Binding-site contacts:
Ligand atom C3' contacts residue FLC1 of chain 1.C at 3.4 Å.
Ligand atom O4 contacts residue SER123 of chain 1.A at 4.2 Å.
Ligand atom C4 contacts residue PHE120 of chain 1.A at 3.9 Å (hydrophobic).
Ligand atom C3' contacts residue PHE120 of chain 1.A at 4.0 Å (hydrophobic).
Ligand atom C2 contacts residue PHE120 of chain 1.A at 3.8 Å (hydrophobic).
Ligand atom C4 contacts residue THR45 of chain 1.A at 3.6 Å.
Ligand atom NAT contacts residue FLC1 of chain 1.C at 4.2 Å.
Ligand atom C1' contacts residue VAL43 of chain 1.A at 3.5 Å (hydrophobic).
Ligand atom N1 contacts residue VAL43 of chain 1.A at 4.0 Å.
Ligand atom C4' contacts residue FLC1 of chain 1.C at 4.1 Å.
Ligand atom O2 contacts residue THR45 of chain 1.A at 2.9 Å (h-bond).
Ligand atom O2' contacts residue LYS41 of chain 1.A at 2.9 Å (salt-bridge).
Ligand atom C5 contacts residue VAL43 of chain 1.A at 4.1 Å (hydrophobic).
Ligand atom C5' contacts residue FLC1 of chain 1.C at 3.3 Å.
Ligand atom O3' contacts residue FLC1 of chain 1.C at 3.4 Å (h-bond).
Ligand atom N1 contacts residue PHE120 of chain 1.A at 4.1 Å.
Ligand atom C4 contacts residue VAL43 of chain 1.A at 4.2 Å (hydrophobic).
Ligand atom N3 contacts residue THR45 of chain 1.A at 2.7 Å (h-bond).
Ligand atom C2' contacts residue FLC1 of chain 1.C at 3.9 Å.
Ligand atom O2 contacts residue VAL43 of chain 1.A at 4.0 Å.
Ligand atom C2' contacts residue PHE120 of chain 1.A at 3.5 Å (hydrophobic).
Ligand atom O4 contacts residue THR45 of chain 1.A at 3.6 Å.
Ligand atom C2' contacts residue HIS12 of chain 1.A at 3.9 Å.
Ligand atom O4 contacts residue ALA122 of chain 1.A at 4.0 Å.
Ligand atom N3 contacts residue PHE120 of chain 1.A at 3.3 Å.
Ligand atom C2 contacts residue THR45 of chain 1.A at 3.6 Å.
Ligand atom O2 contacts residue HIS12 of chain 1.A at 3.3 Å.
Ligand atom O4 contacts residue PHE120 of chain 1.A at 3.7 Å.
Ligand atom O2 contacts residue PHE120 of chain 1.A at 4.0 Å.
Ligand atom O3' contacts residue PHE120 of chain 1.A at 3.5 Å (h-bond).
Ligand atom O2 contacts residue ASN44 of chain 1.A at 3.3 Å.
Ligand atom CAJ contacts residue FLC1 of chain 1.C at 3.9 Å.
Ligand atom C2 contacts residue ASN44 of chain 1.A at 4.0 Å.
Ligand atom O4' contacts residue VAL43 of chain 1.A at 3.9 Å.
Ligand atom C5 contacts residue ASP121 of chain 1.A at 3.8 Å.
Ligand atom C2 contacts residue VAL43 of chain 1.A at 4.1 Å (hydrophobic).
Ligand atom O2' contacts residue FLC1 of chain 1.C at 3.0 Å (h-bond).
Ligand atom C6 contacts residue VAL43 of chain 1.A at 4.0 Å (hydrophobic).
Ligand atom O2' contacts residue ASN44 of chain 1.A at 3.9 Å.
Ligand atom O2' contacts residue HIS12 of chain 1.A at 3.2 Å.

This protein binds this small molecule.
Small molecule (SMILES): O=c1ccn([C@@H]2O[C@@H](CN3CCCC3)[C@H](O)[C@H]2O)c(=O)[nH]1

Sequence of chain 1.A:
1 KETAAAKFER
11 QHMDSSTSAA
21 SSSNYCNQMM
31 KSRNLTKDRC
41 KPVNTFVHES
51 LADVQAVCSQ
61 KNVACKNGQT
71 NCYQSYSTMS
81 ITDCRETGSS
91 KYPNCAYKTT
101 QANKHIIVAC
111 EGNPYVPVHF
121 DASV